Sequence of chain 1.A:
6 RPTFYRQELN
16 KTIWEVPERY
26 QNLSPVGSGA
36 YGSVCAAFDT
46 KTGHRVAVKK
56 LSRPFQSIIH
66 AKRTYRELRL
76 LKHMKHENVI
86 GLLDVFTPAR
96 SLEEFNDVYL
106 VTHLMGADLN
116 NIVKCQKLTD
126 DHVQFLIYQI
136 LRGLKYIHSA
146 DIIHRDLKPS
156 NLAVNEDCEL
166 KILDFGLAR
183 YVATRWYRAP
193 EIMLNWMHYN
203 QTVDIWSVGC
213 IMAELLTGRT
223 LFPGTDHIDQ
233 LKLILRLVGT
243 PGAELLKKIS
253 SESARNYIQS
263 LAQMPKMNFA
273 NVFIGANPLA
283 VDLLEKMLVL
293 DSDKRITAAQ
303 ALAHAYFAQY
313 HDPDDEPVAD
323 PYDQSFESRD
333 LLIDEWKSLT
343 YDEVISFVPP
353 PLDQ

The protein below binds the small molecule below.
Small molecule (SMILES): CC(C)CCNC(=O)[C@H](CCC1CCCCC1)NC(=O)c1ccc(CNC(=O)c2cnn(-c3ccccc3)c2N)cc1

Binding-site contacts:
Ligand atom C contacts residue MET110 of chain 1.A at 3.6 Å (hydrophobic).
Ligand atom C contacts residue GLY111 of chain 1.A at 3.6 Å.
Ligand atom C16 contacts residue LYS54 of chain 1.A at 3.8 Å.
Ligand atom C contacts residue ALA112 of chain 1.A at 3.8 Å (hydrophobic).
Ligand atom C17 contacts residue ASP169 of chain 1.A at 3.3 Å.
Ligand atom N5 contacts residue PHE170 of chain 1.A at 3.7 Å.
Ligand atom N3 contacts residue ASP169 of chain 1.A at 3.5 Å (salt-bridge).
Ligand atom C19 contacts residue GLU72 of chain 1.A at 3.5 Å.
Ligand atom N2 contacts residue ALA52 of chain 1.A at 3.7 Å.
Ligand atom C contacts residue TYR36 of chain 1.A at 3.5 Å (hydrophobic).
Ligand atom C6 contacts residue THR107 of chain 1.A at 3.7 Å.
Ligand atom C3 contacts residue MET110 of chain 1.A at 3.6 Å (hydrophobic).
Ligand atom C6 contacts residue ALA52 of chain 1.A at 3.6 Å (hydrophobic).
Ligand atom C10 contacts residue THR107 of chain 1.A at 3.5 Å.
Ligand atom C2 contacts residue MET110 of chain 1.A at 3.4 Å (hydrophobic).
Ligand atom N3 contacts residue GLU72 of chain 1.A at 3.0 Å (salt-bridge).
Ligand atom C6 contacts residue HIS108 of chain 1.A at 3.3 Å.
Ligand atom O1 contacts residue ILE85 of chain 1.A at 3.7 Å.
Ligand atom O contacts residue GLU72 of chain 1.A at 3.4 Å.
Ligand atom C32 contacts residue ILE85 of chain 1.A at 3.7 Å (hydrophobic).
Ligand atom N4 contacts residue ASP169 of chain 1.A at 3.0 Å (salt-bridge).
Ligand atom C5 contacts residue MET110 of chain 1.A at 3.8 Å (hydrophobic).
Ligand atom O2 contacts residue PHE170 of chain 1.A at 3.7 Å.
Ligand atom N5 contacts residue TYR36 of chain 1.A at 3.1 Å.
Ligand atom N4 contacts residue GLU72 of chain 1.A at 3.6 Å (salt-bridge).
Ligand atom N1 contacts residue HIS108 of chain 1.A at 3.7 Å.
Ligand atom C30 contacts residue ILE142 of chain 1.A at 3.7 Å (hydrophobic).
Ligand atom C4 contacts residue MET110 of chain 1.A at 3.7 Å (hydrophobic).
Ligand atom O1 contacts residue LEU168 of chain 1.A at 3.6 Å.
Ligand atom C1 contacts residue TYR36 of chain 1.A at 3.7 Å (hydrophobic).
Ligand atom N2 contacts residue THR107 of chain 1.A at 3.0 Å (h-bond).
Ligand atom C1 contacts residue MET110 of chain 1.A at 3.4 Å (hydrophobic).
Ligand atom C8 contacts residue ALA52 of chain 1.A at 3.6 Å (hydrophobic).
Ligand atom C18 contacts residue ASP169 of chain 1.A at 3.7 Å.
Ligand atom C30 contacts residue HIS149 of chain 1.A at 3.8 Å.
Ligand atom O2 contacts residue VAL39 of chain 1.A at 3.5 Å.
Ligand atom O1 contacts residue ASP169 of chain 1.A at 2.8 Å (salt-bridge).
Ligand atom N1 contacts residue MET110 of chain 1.A at 3.0 Å (h-bond).
Ligand atom C15 contacts residue GLU72 of chain 1.A at 3.2 Å.
Ligand atom C23 contacts residue GLY171 of chain 1.A at 3.5 Å.